Sequence of chain 1.B:
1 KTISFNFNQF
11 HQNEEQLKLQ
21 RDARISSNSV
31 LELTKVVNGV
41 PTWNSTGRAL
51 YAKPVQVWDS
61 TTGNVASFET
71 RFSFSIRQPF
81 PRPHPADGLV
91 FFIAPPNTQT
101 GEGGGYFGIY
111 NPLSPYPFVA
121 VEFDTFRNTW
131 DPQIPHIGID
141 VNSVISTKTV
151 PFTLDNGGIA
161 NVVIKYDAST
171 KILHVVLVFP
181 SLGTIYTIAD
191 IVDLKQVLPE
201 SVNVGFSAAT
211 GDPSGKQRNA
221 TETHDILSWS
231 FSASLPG

A small-molecule ligand and the protein it binds are described below.
Small molecule (SMILES): CC(=O)N[C@H]1[C@H](O[C@H]2[C@H](O[C@H]3O[C@@H](C)[C@@H](O)[C@@H](O)[C@@H]3O)[C@@H](NC(C)=O)CO[C@@H]2CO)O[C@H](CO)[C@@H](O)[C@@H]1O

Binding-site contacts:
Ligand atom C1 contacts residue ASN44 of chain 1.B at 1.3 Å.
Ligand atom O5 contacts residue ASN44 of chain 1.B at 1.9 Å (h-bond).
Ligand atom O7 contacts residue ASN44 of chain 1.B at 3.9 Å.
Ligand atom C4 contacts residue ASN44 of chain 1.B at 4.0 Å.
Ligand atom C7 contacts residue ASN44 of chain 1.B at 4.0 Å.
Ligand atom C8 contacts residue TRP43 of chain 1.B at 3.5 Å (hydrophobic).
Ligand atom C3 contacts residue ASN44 of chain 1.B at 3.8 Å.
Ligand atom C7 contacts residue PRO213 of chain 1.B at 4.2 Å (hydrophobic).
Ligand atom O6 contacts residue ASN44 of chain 1.B at 4.4 Å.
Ligand atom C1 contacts residue PRO213 of chain 1.B at 4.3 Å (hydrophobic).
Ligand atom C5 contacts residue ASN44 of chain 1.B at 3.3 Å.
Ligand atom N2 contacts residue ASN44 of chain 1.B at 3.5 Å (h-bond).
Ligand atom C2 contacts residue ASN44 of chain 1.B at 2.7 Å.
Ligand atom N2 contacts residue PRO213 of chain 1.B at 4.0 Å.
Ligand atom O7 contacts residue TRP43 of chain 1.B at 3.8 Å.
Ligand atom C6 contacts residue ASN44 of chain 1.B at 4.2 Å.
Ligand atom C7 contacts residue TRP43 of chain 1.B at 4.0 Å (hydrophobic).
Ligand atom C8 contacts residue PRO213 of chain 1.B at 3.8 Å (hydrophobic).